Sequence of chain 1.D:
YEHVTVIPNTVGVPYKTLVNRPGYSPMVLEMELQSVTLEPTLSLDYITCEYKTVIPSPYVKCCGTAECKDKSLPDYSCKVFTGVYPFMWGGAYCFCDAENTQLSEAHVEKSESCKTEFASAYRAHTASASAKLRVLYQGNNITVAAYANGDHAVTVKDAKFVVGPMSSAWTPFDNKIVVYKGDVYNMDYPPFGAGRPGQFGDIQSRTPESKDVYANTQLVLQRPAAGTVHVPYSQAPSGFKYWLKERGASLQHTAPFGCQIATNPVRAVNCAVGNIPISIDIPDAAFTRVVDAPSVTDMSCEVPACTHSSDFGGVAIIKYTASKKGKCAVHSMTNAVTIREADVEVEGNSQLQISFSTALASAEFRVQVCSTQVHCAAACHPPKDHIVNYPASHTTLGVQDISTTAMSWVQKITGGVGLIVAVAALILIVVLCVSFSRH

Binding-site contacts:
Ligand atom O6 contacts residue ASN259 of chain 1.E at 4.4 Å.
Ligand atom C8 contacts residue ASN259 of chain 1.E at 4.4 Å.
Ligand atom O7 contacts residue ASN259 of chain 1.E at 2.7 Å (h-bond).
Ligand atom C2 contacts residue ASN259 of chain 1.E at 2.4 Å.
Ligand atom C3 contacts residue ASN259 of chain 1.E at 3.7 Å.
Ligand atom O5 contacts residue ASN259 of chain 1.E at 2.3 Å (h-bond).
Ligand atom C6 contacts residue THR116 of chain 1.D at 4.5 Å.
Ligand atom O7 contacts residue GLU117 of chain 1.D at 4.3 Å.
Ligand atom C4 contacts residue ASN259 of chain 1.E at 4.1 Å.
Ligand atom C7 contacts residue ASN259 of chain 1.E at 3.1 Å.
Ligand atom O6 contacts residue THR116 of chain 1.D at 3.2 Å (h-bond).
Ligand atom O5 contacts residue THR116 of chain 1.D at 3.8 Å.
Ligand atom C5 contacts residue ASN259 of chain 1.E at 3.6 Å.
Ligand atom C1 contacts residue ASN259 of chain 1.E at 1.4 Å.
Ligand atom N2 contacts residue ASN259 of chain 1.E at 3.0 Å (h-bond).
Ligand atom O7 contacts residue LYS181 of chain 1.D at 4.3 Å.
Ligand atom C6 contacts residue LYS115 of chain 1.D at 4.3 Å.
Ligand atom O6 contacts residue LYS115 of chain 1.D at 3.5 Å (salt-bridge).

Sequence of chain 1.E:
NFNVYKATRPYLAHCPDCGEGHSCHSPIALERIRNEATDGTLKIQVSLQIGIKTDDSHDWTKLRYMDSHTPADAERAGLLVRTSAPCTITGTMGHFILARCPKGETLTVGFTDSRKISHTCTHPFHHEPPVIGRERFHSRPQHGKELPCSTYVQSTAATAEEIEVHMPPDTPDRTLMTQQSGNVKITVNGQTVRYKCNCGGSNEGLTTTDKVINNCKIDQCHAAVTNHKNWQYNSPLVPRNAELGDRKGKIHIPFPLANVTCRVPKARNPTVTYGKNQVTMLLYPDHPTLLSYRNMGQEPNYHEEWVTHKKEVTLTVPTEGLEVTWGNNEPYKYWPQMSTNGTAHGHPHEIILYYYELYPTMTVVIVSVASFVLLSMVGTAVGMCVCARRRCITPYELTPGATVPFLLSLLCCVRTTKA

This protein binds this small molecule.
Small molecule (SMILES): CC(=O)N[C@@H]1[C@@H](O)[C@H](O)[C@@H](CO)O[C@H]1O